Sequence of chain 1.A:
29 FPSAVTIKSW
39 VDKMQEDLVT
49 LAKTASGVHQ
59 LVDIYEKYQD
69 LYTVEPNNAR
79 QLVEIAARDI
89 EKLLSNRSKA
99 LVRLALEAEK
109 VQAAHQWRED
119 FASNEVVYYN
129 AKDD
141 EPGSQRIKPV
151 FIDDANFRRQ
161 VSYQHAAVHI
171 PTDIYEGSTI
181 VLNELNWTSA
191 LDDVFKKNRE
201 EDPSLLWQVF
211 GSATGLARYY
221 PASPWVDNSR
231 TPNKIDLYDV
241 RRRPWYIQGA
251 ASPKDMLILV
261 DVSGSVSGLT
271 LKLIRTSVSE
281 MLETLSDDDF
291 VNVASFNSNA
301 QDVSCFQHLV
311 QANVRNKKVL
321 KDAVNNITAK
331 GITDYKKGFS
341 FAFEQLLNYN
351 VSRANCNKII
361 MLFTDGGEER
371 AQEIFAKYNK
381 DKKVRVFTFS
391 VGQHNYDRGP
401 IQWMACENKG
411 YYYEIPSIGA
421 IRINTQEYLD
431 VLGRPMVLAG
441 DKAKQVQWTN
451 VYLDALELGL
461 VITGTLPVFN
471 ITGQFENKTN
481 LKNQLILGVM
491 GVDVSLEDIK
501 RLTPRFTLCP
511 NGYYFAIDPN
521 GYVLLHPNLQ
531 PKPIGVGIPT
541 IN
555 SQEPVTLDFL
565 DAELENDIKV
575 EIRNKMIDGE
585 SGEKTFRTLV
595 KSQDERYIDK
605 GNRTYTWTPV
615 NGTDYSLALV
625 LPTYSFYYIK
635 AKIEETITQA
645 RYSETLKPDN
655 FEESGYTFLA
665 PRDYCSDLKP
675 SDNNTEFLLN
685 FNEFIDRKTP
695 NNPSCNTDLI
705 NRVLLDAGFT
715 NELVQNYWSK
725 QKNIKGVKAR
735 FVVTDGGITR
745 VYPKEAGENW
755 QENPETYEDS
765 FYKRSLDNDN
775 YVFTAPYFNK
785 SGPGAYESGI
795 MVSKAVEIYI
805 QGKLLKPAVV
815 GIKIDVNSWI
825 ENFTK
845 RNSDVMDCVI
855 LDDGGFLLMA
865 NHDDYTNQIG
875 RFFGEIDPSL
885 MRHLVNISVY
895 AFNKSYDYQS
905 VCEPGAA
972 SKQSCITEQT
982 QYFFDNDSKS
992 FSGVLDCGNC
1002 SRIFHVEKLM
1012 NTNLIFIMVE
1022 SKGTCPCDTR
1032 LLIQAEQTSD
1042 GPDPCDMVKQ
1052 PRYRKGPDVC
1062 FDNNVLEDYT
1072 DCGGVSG

Binding-site contacts:
Ligand atom C1 contacts residue ASN897 of chain 1.A at 3.2 Å.
Ligand atom O7 contacts residue PHE896 of chain 1.A at 3.7 Å.
Ligand atom O7 contacts residue LYS898 of chain 1.A at 4.2 Å.
Ligand atom O6 contacts residue PHE984 of chain 1.A at 4.2 Å.
Ligand atom C5 contacts residue LEU593 of chain 1.A at 4.4 Å (hydrophobic).
Ligand atom C2 contacts residue ASN897 of chain 1.A at 4.2 Å.
Ligand atom C6 contacts residue PHE984 of chain 1.A at 4.2 Å (hydrophobic).
Ligand atom O5 contacts residue ASN897 of chain 1.A at 3.1 Å (h-bond).
Ligand atom O7 contacts residue ASN897 of chain 1.A at 4.2 Å.
Ligand atom O6 contacts residue ALA895 of chain 1.A at 4.3 Å.
Ligand atom C6 contacts residue LEU593 of chain 1.A at 4.3 Å (hydrophobic).
Ligand atom C8 contacts residue LYS898 of chain 1.A at 4.2 Å.
Ligand atom C5 contacts residue ASN897 of chain 1.A at 4.4 Å.
Ligand atom O5 contacts residue LEU593 of chain 1.A at 3.9 Å.

This protein binds this small molecule.
Small molecule (SMILES): CC(=O)N[C@H]1[C@H](O[C@H]2[C@H](O)[C@@H](NC(C)=O)CO[C@@H]2CO)O[C@H](CO)[C@@H](O)[C@@H]1O